A small-molecule ligand and the protein it binds are described below.
Small molecule (SMILES): CC(=O)N[C@H]1[C@H](O[C@H]2[C@H](O)[C@@H](NC(C)=O)CO[C@@H]2CO)O[C@H](CO)[C@@H](O)[C@@H]1O

Sequence of chain 2.B:
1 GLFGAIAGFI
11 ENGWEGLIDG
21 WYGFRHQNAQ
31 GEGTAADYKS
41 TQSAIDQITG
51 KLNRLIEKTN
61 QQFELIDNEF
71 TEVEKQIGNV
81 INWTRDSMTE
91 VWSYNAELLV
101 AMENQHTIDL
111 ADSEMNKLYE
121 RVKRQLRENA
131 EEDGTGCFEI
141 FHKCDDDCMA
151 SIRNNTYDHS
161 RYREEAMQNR

Binding-site contacts:
Ligand atom C7 contacts residue ASN79 of chain 2.B at 3.6 Å.
Ligand atom O7 contacts residue GLU72 of chain 2.B at 4.1 Å.
Ligand atom C5 contacts residue ASN82 of chain 2.B at 3.6 Å.
Ligand atom O5 contacts residue ASN82 of chain 2.B at 2.3 Å (h-bond).
Ligand atom C4 contacts residue ASN82 of chain 2.B at 4.2 Å.
Ligand atom C7 contacts residue GLU72 of chain 2.B at 3.6 Å.
Ligand atom C8 contacts residue GLY78 of chain 2.B at 3.8 Å.
Ligand atom N2 contacts residue ASN82 of chain 2.B at 2.9 Å (h-bond).
Ligand atom O3 contacts residue GLU72 of chain 2.B at 3.8 Å.
Ligand atom C7 contacts residue GLU69 of chain 2.B at 4.1 Å.
Ligand atom C8 contacts residue ASN79 of chain 2.B at 3.2 Å.
Ligand atom C8 contacts residue ARG291 of chain 2.A at 4.1 Å.
Ligand atom C3 contacts residue ASN82 of chain 2.B at 3.8 Å.
Ligand atom N2 contacts residue GLU72 of chain 2.B at 4.1 Å.
Ligand atom C8 contacts residue GLU72 of chain 2.B at 3.4 Å.
Ligand atom C3 contacts residue GLU72 of chain 2.B at 4.3 Å.
Ligand atom O7 contacts residue GLU69 of chain 2.B at 3.9 Å.
Ligand atom O7 contacts residue ASN82 of chain 2.B at 4.3 Å.
Ligand atom C1 contacts residue ASN82 of chain 2.B at 1.4 Å.
Ligand atom C8 contacts residue GLU69 of chain 2.B at 3.8 Å.
Ligand atom N2 contacts residue GLY78 of chain 2.B at 4.4 Å.
Ligand atom C8 contacts residue LYS75 of chain 2.B at 3.9 Å.
Ligand atom O6 contacts residue ARG291 of chain 2.A at 4.3 Å.
Ligand atom C2 contacts residue ASN82 of chain 2.B at 2.4 Å.
Ligand atom O7 contacts residue ASN79 of chain 2.B at 3.5 Å (h-bond).
Ligand atom C7 contacts residue ASN82 of chain 2.B at 3.8 Å.
Ligand atom N2 contacts residue ASN79 of chain 2.B at 4.5 Å.

Sequence of chain 2.A:
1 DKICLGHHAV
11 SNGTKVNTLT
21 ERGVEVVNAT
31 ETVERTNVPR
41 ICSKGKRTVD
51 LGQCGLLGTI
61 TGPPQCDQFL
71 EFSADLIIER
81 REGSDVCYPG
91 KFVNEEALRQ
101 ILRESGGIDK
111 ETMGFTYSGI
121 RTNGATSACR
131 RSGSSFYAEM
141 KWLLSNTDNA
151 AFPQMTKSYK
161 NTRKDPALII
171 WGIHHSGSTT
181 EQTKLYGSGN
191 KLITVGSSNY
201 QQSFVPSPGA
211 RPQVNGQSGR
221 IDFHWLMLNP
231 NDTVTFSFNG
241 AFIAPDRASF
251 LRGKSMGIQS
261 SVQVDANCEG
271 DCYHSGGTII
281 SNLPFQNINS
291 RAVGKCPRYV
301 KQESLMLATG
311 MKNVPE